This small molecule binds to this protein.
Small molecule (SMILES): CC(=O)N[C@@H]1[C@@H](O)[C@H](O)[C@@H](CO)O[C@H]1O

Sequence of chain 1.A:
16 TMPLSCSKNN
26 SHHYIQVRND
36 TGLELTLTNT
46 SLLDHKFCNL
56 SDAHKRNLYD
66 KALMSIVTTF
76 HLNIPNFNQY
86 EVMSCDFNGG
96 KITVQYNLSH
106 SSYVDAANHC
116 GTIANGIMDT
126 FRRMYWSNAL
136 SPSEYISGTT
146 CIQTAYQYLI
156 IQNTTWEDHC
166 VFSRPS

Binding-site contacts:
Ligand atom O4 contacts residue ALA150 of chain 1.A at 3.9 Å.
Ligand atom C7 contacts residue ASN44 of chain 1.A at 3.4 Å.
Ligand atom O6 contacts residue GLN152 of chain 1.A at 3.2 Å (h-bond).
Ligand atom C3 contacts residue ALA150 of chain 1.A at 3.8 Å (hydrophobic).
Ligand atom C6 contacts residue GLN152 of chain 1.A at 3.9 Å.
Ligand atom C5 contacts residue GLN152 of chain 1.A at 4.0 Å.
Ligand atom C3 contacts residue ASN44 of chain 1.A at 3.8 Å.
Ligand atom C1 contacts residue ALA150 of chain 1.A at 3.8 Å (hydrophobic).
Ligand atom C8 contacts residue TYR151 of chain 1.A at 3.5 Å (hydrophobic).
Ligand atom C8 contacts residue ASN24 of chain 1.A at 3.2 Å.
Ligand atom C4 contacts residue ASN44 of chain 1.A at 4.2 Å.
Ligand atom C1 contacts residue GLN152 of chain 1.A at 4.0 Å.
Ligand atom O5 contacts residue GLN152 of chain 1.A at 3.1 Å (h-bond).
Ligand atom C5 contacts residue ASN44 of chain 1.A at 3.6 Å.
Ligand atom C4 contacts residue ALA150 of chain 1.A at 4.2 Å (hydrophobic).
Ligand atom C5 contacts residue ALA150 of chain 1.A at 3.9 Å (hydrophobic).
Ligand atom C2 contacts residue ASN44 of chain 1.A at 2.5 Å.
Ligand atom C7 contacts residue ASN24 of chain 1.A at 4.3 Å.
Ligand atom C7 contacts residue TYR151 of chain 1.A at 4.3 Å (hydrophobic).
Ligand atom N2 contacts residue ASN44 of chain 1.A at 3.0 Å (h-bond).
Ligand atom O5 contacts residue ALA150 of chain 1.A at 4.0 Å.
Ligand atom O5 contacts residue ASN44 of chain 1.A at 2.2 Å (h-bond).
Ligand atom O3 contacts residue ALA150 of chain 1.A at 4.4 Å.
Ligand atom O7 contacts residue ASN44 of chain 1.A at 3.3 Å (h-bond).
Ligand atom C1 contacts residue ASN44 of chain 1.A at 1.4 Å.